Binding-site contacts:
Ligand atom C6 contacts residue LEU206 of chain 1.F at 4.4 Å (hydrophobic).
Ligand atom C8 contacts residue THR90 of chain 1.F at 3.5 Å.
Ligand atom C2 contacts residue PHE159 of chain 1.F at 3.6 Å (hydrophobic).
Ligand atom C2 contacts residue ILE178 of chain 1.F at 3.9 Å (hydrophobic).
Ligand atom N7 contacts residue CYS91 of chain 1.F at 3.4 Å.
Ligand atom N7 contacts residue PHE159 of chain 1.F at 4.3 Å.
Ligand atom C6 contacts residue CYS91 of chain 1.F at 4.4 Å (hydrophobic).
Ligand atom N7 contacts residue GLY92 of chain 1.F at 3.6 Å.
Ligand atom N1 contacts residue PHE159 of chain 1.F at 4.0 Å.
Ligand atom C2 contacts residue MET180 of chain 1.F at 4.5 Å (hydrophobic).
Ligand atom N9 contacts residue PHE159 of chain 1.F at 4.1 Å.
Ligand atom N9 contacts residue THR90 of chain 1.F at 3.6 Å.
Ligand atom C4 contacts residue ILE178 of chain 1.F at 4.0 Å (hydrophobic).
Ligand atom C6 contacts residue ILE178 of chain 1.F at 4.1 Å (hydrophobic).
Ligand atom C6 contacts residue GLY92 of chain 1.F at 3.8 Å.
Ligand atom C4 contacts residue GLY92 of chain 1.F at 4.4 Å.
Ligand atom N3 contacts residue GLU179 of chain 1.F at 4.1 Å.
Ligand atom N3 contacts residue MET180 of chain 1.F at 4.1 Å.
Ligand atom N1 contacts residue LEU206 of chain 1.F at 4.2 Å.
Ligand atom O6 contacts residue GLY92 of chain 1.F at 3.8 Å.
Ligand atom C5 contacts residue GLY92 of chain 1.F at 3.6 Å.
Ligand atom N7 contacts residue THR90 of chain 1.F at 4.5 Å.
Ligand atom N9 contacts residue CYS91 of chain 1.F at 4.1 Å.
Ligand atom N7 contacts residue SER203 of chain 1.F at 4.0 Å.
Ligand atom C8 contacts residue GLY92 of chain 1.F at 4.3 Å.
Ligand atom C4 contacts residue PHE159 of chain 1.F at 3.6 Å (hydrophobic).
Ligand atom C5 contacts residue CYS91 of chain 1.F at 3.9 Å (hydrophobic).
Ligand atom C8 contacts residue CYS91 of chain 1.F at 3.6 Å (hydrophobic).
Ligand atom C5 contacts residue PHE159 of chain 1.F at 3.7 Å (hydrophobic).
Ligand atom C8 contacts residue SER203 of chain 1.F at 4.1 Å.
Ligand atom C5 contacts residue ILE178 of chain 1.F at 4.1 Å (hydrophobic).
Ligand atom O6 contacts residue LEU206 of chain 1.F at 3.5 Å.
Ligand atom O6 contacts residue PHE159 of chain 1.F at 4.3 Å.
Ligand atom N3 contacts residue PHE159 of chain 1.F at 3.5 Å.
Ligand atom C6 contacts residue PHE159 of chain 1.F at 3.9 Å (hydrophobic).
Ligand atom C4 contacts residue CYS91 of chain 1.F at 4.4 Å (hydrophobic).
Ligand atom N1 contacts residue ILE178 of chain 1.F at 4.0 Å.
Ligand atom N3 contacts residue ILE178 of chain 1.F at 3.9 Å.

Sequence of chain 1.F:
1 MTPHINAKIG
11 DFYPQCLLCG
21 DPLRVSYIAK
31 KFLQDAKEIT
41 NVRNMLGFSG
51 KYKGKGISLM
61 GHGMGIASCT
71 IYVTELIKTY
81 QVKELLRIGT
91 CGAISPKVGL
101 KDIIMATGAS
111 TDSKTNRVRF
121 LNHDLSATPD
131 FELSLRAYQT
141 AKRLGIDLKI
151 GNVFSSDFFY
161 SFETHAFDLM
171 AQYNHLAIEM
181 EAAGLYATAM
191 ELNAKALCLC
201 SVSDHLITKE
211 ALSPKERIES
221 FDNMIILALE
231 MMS

The small molecule below binds the protein below.
Small molecule (SMILES): O=c1[nH]cnc2nc[nH]c12